Binding-site contacts:
Ligand atom C5 contacts residue SER89 of chain 30.B at 4.3 Å.
Ligand atom O7 contacts residue ASN87 of chain 30.B at 3.9 Å.
Ligand atom C6 contacts residue LEU151 of chain 30.B at 3.8 Å (hydrophobic).
Ligand atom O4 contacts residue LEU151 of chain 30.B at 3.7 Å.
Ligand atom C1 contacts residue SER89 of chain 30.B at 4.5 Å.
Ligand atom C1 contacts residue ASN87 of chain 30.B at 1.4 Å.
Ligand atom C5 contacts residue LEU151 of chain 30.B at 4.1 Å (hydrophobic).
Ligand atom C2 contacts residue ASN87 of chain 30.B at 2.4 Å.
Ligand atom N2 contacts residue ASN87 of chain 30.B at 2.9 Å (h-bond).
Ligand atom O6 contacts residue LEU151 of chain 30.B at 3.4 Å.
Ligand atom C5 contacts residue ASN87 of chain 30.B at 3.7 Å.
Ligand atom C7 contacts residue ASN87 of chain 30.B at 3.6 Å.
Ligand atom O5 contacts residue SER79 of chain 30.B at 4.4 Å.
Ligand atom C4 contacts residue ASN87 of chain 30.B at 4.2 Å.
Ligand atom O7 contacts residue ASP85 of chain 30.B at 4.3 Å.
Ligand atom O5 contacts residue ASN87 of chain 30.B at 2.3 Å (h-bond).
Ligand atom C3 contacts residue ASN87 of chain 30.B at 3.7 Å.
Ligand atom C4 contacts residue LEU151 of chain 30.B at 4.4 Å (hydrophobic).
Ligand atom O5 contacts residue SER89 of chain 30.B at 4.1 Å.

Sequence of chain 30.B:
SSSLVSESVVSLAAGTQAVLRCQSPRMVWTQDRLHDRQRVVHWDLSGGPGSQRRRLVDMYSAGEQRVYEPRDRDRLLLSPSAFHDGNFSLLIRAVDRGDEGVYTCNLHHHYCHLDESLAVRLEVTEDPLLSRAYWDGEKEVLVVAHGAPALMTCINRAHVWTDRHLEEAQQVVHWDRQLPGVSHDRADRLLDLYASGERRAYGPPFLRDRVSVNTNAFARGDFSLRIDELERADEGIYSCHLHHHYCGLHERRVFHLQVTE

This protein binds this small molecule.
Small molecule (SMILES): CC(=O)N[C@@H]1[C@@H](O)[C@H](O)[C@@H](CO)O[C@H]1O